The protein below binds the small molecule below.
Small molecule (SMILES): CC(=O)N[C@@H]1[C@@H](O)[C@H](O[C@@H]2O[C@H](CO)[C@H](O)[C@H](O[C@]3(C(=O)O)C[C@H](O)[C@@H](NC(C)=O)[C@H]([C@H](O)[C@H](O)CO)O3)[C@H]2O)[C@@H](CO)O[C@H]1O

Sequence of chain 1.A:
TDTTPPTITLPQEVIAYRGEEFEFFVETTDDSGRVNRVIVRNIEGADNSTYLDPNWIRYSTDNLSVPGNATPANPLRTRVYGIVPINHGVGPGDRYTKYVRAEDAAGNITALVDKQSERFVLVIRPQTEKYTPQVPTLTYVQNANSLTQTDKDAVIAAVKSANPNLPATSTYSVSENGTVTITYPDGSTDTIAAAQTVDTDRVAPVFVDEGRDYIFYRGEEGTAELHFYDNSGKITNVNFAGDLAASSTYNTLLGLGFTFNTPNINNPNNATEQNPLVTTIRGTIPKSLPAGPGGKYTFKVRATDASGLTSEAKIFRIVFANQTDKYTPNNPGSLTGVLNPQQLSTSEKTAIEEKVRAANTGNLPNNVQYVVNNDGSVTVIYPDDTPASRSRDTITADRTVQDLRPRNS

Binding-site contacts:
Ligand atom O10 contacts residue PHE320 of chain 1.A at 4.1 Å.
Ligand atom C1 contacts residue THR298 of chain 1.A at 3.6 Å.
Ligand atom N5 contacts residue TYR297 of chain 1.A at 4.1 Å.
Ligand atom C6 contacts residue TYR297 of chain 1.A at 4.3 Å (hydrophobic).
Ligand atom O9 contacts residue SER248 of chain 1.A at 3.3 Å.
Ligand atom C1 contacts residue TYR297 of chain 1.A at 4.3 Å (hydrophobic).
Ligand atom C6 contacts residue LYS296 of chain 1.A at 4.0 Å.
Ligand atom O4 contacts residue GLY294 of chain 1.A at 3.1 Å (h-bond).
Ligand atom C5 contacts residue LYS296 of chain 1.A at 3.7 Å.
Ligand atom C10 contacts residue TYR297 of chain 1.A at 4.0 Å (hydrophobic).
Ligand atom O8 contacts residue TYR297 of chain 1.A at 4.0 Å.
Ligand atom O10 contacts residue TYR297 of chain 1.A at 3.8 Å.
Ligand atom O9 contacts residue THR249 of chain 1.A at 2.9 Å (h-bond).
Ligand atom O4 contacts residue LYS296 of chain 1.A at 4.1 Å.
Ligand atom C9 contacts residue THR252 of chain 1.A at 3.9 Å.
Ligand atom O10 contacts residue GLY294 of chain 1.A at 4.0 Å.
Ligand atom C4 contacts residue LYS296 of chain 1.A at 3.6 Å.
Ligand atom O1B contacts residue THR298 of chain 1.A at 3.3 Å (h-bond).
Ligand atom O8 contacts residue THR249 of chain 1.A at 2.8 Å.
Ligand atom O6 contacts residue ALA245 of chain 1.A at 3.9 Å.
Ligand atom C10 contacts residue LYS296 of chain 1.A at 3.7 Å.
Ligand atom O9 contacts residue THR252 of chain 1.A at 4.0 Å.
Ligand atom C8 contacts residue THR249 of chain 1.A at 3.8 Å.
Ligand atom O6 contacts residue ALA245 of chain 1.A at 3.6 Å.
Ligand atom O1A contacts residue TYR297 of chain 1.A at 3.9 Å.
Ligand atom O1B contacts residue LYS296 of chain 1.A at 2.5 Å (salt-bridge).
Ligand atom C10 contacts residue GLY294 of chain 1.A at 4.0 Å.
Ligand atom O1A contacts residue THR249 of chain 1.A at 4.2 Å.
Ligand atom O10 contacts residue LYS296 of chain 1.A at 3.6 Å.
Ligand atom O1B contacts residue TYR297 of chain 1.A at 4.1 Å.
Ligand atom N5 contacts residue GLY294 of chain 1.A at 3.8 Å.
Ligand atom C4 contacts residue GLY294 of chain 1.A at 4.1 Å.
Ligand atom C4 contacts residue ALA245 of chain 1.A at 4.2 Å (hydrophobic).
Ligand atom N5 contacts residue LYS296 of chain 1.A at 2.9 Å (salt-bridge).
Ligand atom O1A contacts residue THR298 of chain 1.A at 3.0 Å (h-bond).
Ligand atom C9 contacts residue THR249 of chain 1.A at 3.8 Å.
Ligand atom C2 contacts residue LYS296 of chain 1.A at 4.2 Å.
Ligand atom C7 contacts residue TYR297 of chain 1.A at 4.1 Å (hydrophobic).
Ligand atom C3 contacts residue LYS296 of chain 1.A at 3.7 Å.
Ligand atom C1 contacts residue LYS296 of chain 1.A at 3.7 Å.